This small molecule binds to this protein.
Small molecule (SMILES): CCCCCCCCCCC#CCOCc1ccc(CCC(=O)O)cc1

Sequence of chain 1.C:
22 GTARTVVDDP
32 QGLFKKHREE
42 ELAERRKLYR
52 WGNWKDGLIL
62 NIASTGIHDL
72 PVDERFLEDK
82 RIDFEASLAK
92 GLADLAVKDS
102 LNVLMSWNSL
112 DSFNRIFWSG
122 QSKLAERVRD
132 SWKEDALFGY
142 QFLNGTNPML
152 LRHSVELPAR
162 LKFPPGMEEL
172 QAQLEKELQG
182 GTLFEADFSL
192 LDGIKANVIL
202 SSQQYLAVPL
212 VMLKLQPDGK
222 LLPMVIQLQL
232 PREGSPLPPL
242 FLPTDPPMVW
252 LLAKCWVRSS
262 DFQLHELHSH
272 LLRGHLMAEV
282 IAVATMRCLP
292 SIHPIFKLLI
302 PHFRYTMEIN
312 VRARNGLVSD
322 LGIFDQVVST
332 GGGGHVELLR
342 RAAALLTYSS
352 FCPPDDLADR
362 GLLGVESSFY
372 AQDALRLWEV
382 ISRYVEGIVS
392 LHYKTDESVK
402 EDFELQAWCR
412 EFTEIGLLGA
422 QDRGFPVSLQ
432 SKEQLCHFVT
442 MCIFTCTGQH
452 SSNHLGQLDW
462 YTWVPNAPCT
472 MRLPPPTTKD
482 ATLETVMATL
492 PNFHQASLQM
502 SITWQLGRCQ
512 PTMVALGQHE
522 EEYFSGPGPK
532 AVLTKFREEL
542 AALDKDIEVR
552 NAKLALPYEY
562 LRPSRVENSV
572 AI

Binding-site contacts:
Ligand atom O3 contacts residue ALA314 of chain 1.C at 3.5 Å.
Ligand atom C3 contacts residue ARG313 of chain 1.C at 3.7 Å.
Ligand atom C10 contacts residue ILE310 of chain 1.C at 3.8 Å (hydrophobic).
Ligand atom C3 contacts residue ALA314 of chain 1.C at 3.7 Å (hydrophobic).
Ligand atom C20 contacts residue ILE503 of chain 1.C at 3.8 Å (hydrophobic).
Ligand atom C11 contacts residue ILE310 of chain 1.C at 3.8 Å (hydrophobic).
Ligand atom C23 contacts residue VAL328 of chain 1.C at 3.5 Å (hydrophobic).
Ligand atom O1 contacts residue LEU89 of chain 1.C at 3.4 Å.
Ligand atom C13 contacts residue HIS276 of chain 1.C at 3.4 Å.
Ligand atom O1 contacts residue GLN506 of chain 1.C at 2.9 Å (h-bond).
Ligand atom C7 contacts residue GLY317 of chain 1.C at 3.1 Å.
Ligand atom C17 contacts residue LEU318 of chain 1.C at 3.9 Å (hydrophobic).
Ligand atom C14 contacts residue HIS271 of chain 1.C at 3.7 Å.
Ligand atom C21 contacts residue PHE263 of chain 1.C at 3.9 Å (hydrophobic).
Ligand atom C9 contacts residue LEU89 of chain 1.C at 3.4 Å (hydrophobic).
Ligand atom C14 contacts residue HIS276 of chain 1.C at 3.6 Å.
Ligand atom C17 contacts residue GLU267 of chain 1.C at 3.5 Å.
Ligand atom C11 contacts residue HIS276 of chain 1.C at 3.5 Å.
Ligand atom C11 contacts residue ALA314 of chain 1.C at 3.7 Å (hydrophobic).
Ligand atom C22 contacts residue ILE324 of chain 1.C at 3.9 Å (hydrophobic).
Ligand atom C14 contacts residue LEU272 of chain 1.C at 3.9 Å (hydrophobic).
Ligand atom C19 contacts residue GLU267 of chain 1.C at 3.5 Å.
Ligand atom C1 contacts residue LEU318 of chain 1.C at 3.8 Å (hydrophobic).
Ligand atom C9 contacts residue GLN506 of chain 1.C at 3.7 Å.
Ligand atom C4 contacts residue ARG313 of chain 1.C at 3.6 Å.
Ligand atom O2 contacts residue PHE85 of chain 1.C at 3.6 Å.
Ligand atom O2 contacts residue GLN506 of chain 1.C at 3.2 Å (h-bond).
Ligand atom C18 contacts residue LEU507 of chain 1.C at 3.8 Å (hydrophobic).
Ligand atom C18 contacts residue GLU267 of chain 1.C at 3.7 Å.
Ligand atom C5 contacts residue GLY317 of chain 1.C at 3.9 Å.
Ligand atom C23 contacts residue GLN500 of chain 1.C at 3.7 Å.
Ligand atom O1 contacts residue ILE503 of chain 1.C at 3.7 Å.
Ligand atom C12 contacts residue HIS276 of chain 1.C at 3.4 Å.
Ligand atom C15 contacts residue GLU267 of chain 1.C at 3.8 Å.
Ligand atom C6 contacts residue LEU318 of chain 1.C at 3.6 Å (hydrophobic).
Ligand atom C16 contacts residue LEU318 of chain 1.C at 3.8 Å (hydrophobic).
Ligand atom C16 contacts residue GLU267 of chain 1.C at 3.6 Å.
Ligand atom O2 contacts residue LEU89 of chain 1.C at 2.8 Å.
Ligand atom C3 contacts residue PHE85 of chain 1.C at 3.9 Å (hydrophobic).
Ligand atom C8 contacts residue LEU89 of chain 1.C at 3.8 Å (hydrophobic).